Sequence of chain 1.A:
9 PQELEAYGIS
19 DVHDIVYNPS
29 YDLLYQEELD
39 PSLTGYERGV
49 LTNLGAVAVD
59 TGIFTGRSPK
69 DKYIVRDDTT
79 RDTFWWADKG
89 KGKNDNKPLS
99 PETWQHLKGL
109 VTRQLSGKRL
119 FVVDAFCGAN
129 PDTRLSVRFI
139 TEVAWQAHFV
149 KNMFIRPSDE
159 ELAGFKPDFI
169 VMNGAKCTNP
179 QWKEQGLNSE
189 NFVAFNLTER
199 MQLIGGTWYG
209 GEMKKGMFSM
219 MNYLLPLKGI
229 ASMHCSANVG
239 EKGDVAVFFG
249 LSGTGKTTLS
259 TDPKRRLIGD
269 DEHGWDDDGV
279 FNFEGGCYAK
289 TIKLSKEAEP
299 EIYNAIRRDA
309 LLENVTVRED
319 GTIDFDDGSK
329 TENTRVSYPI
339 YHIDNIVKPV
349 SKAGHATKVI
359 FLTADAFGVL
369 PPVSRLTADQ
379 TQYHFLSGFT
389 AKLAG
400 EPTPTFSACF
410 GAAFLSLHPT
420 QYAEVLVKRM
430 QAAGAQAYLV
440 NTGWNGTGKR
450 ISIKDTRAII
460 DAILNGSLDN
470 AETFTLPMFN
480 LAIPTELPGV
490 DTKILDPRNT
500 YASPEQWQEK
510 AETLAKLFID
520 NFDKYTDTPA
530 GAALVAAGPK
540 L

Binding-site contacts:
Ligand atom O2 contacts residue LEU249 of chain 1.A at 3.8 Å.
Ligand atom C2 contacts residue LEU249 of chain 1.A at 3.7 Å (hydrophobic).
Ligand atom O4 contacts residue SER250 of chain 1.A at 3.4 Å (h-bond).
Ligand atom C4 contacts residue SER250 of chain 1.A at 4.0 Å.
Ligand atom O5 contacts residue PHE413 of chain 1.A at 3.5 Å.
Ligand atom O4 contacts residue PHE413 of chain 1.A at 3.7 Å.
Ligand atom O3 contacts residue LEU249 of chain 1.A at 4.0 Å.
Ligand atom O5 contacts residue SER406 of chain 1.A at 4.3 Å.
Ligand atom O3 contacts residue SER406 of chain 1.A at 4.4 Å.
Ligand atom O5 contacts residue GLY410 of chain 1.A at 3.9 Å.
Ligand atom O4 contacts residue LEU249 of chain 1.A at 4.1 Å.
Ligand atom C2 contacts residue SER250 of chain 1.A at 3.1 Å.
Ligand atom C3 contacts residue SER250 of chain 1.A at 4.0 Å.
Ligand atom O2 contacts residue SER250 of chain 1.A at 3.6 Å.
Ligand atom C4 contacts residue HIS232 of chain 1.A at 4.3 Å.
Ligand atom O4 contacts residue HIS232 of chain 1.A at 3.3 Å.
Ligand atom O2 contacts residue THR388 of chain 1.A at 3.5 Å.
Ligand atom O5 contacts residue LEU249 of chain 1.A at 3.7 Å.
Ligand atom C1 contacts residue LEU249 of chain 1.A at 4.1 Å (hydrophobic).
Ligand atom C3 contacts residue LEU249 of chain 1.A at 3.6 Å (hydrophobic).
Ligand atom O1 contacts residue THR404 of chain 1.A at 4.1 Å.
Ligand atom O5 contacts residue ALA412 of chain 1.A at 3.8 Å.
Ligand atom C4 contacts residue PHE413 of chain 1.A at 4.0 Å (hydrophobic).
Ligand atom C4 contacts residue LEU249 of chain 1.A at 3.6 Å (hydrophobic).
Ligand atom C4 contacts residue ARG65 of chain 1.A at 4.5 Å.
Ligand atom C1 contacts residue SER250 of chain 1.A at 4.1 Å.

A small-molecule ligand and the protein it binds are described below.
Small molecule (SMILES): O=C([O-])CC(=O)C(=O)O